Sequence of chain 2.D:
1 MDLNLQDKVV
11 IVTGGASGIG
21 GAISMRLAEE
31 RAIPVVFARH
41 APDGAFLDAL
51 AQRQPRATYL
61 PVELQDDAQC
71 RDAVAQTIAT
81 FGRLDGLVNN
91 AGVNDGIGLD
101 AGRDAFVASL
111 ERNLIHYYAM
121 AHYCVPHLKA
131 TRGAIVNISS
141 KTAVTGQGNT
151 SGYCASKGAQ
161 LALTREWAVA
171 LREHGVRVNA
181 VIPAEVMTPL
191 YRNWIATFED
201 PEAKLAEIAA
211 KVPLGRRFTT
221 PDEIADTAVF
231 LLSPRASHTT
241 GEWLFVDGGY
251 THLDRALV

Binding-site contacts:
Ligand atom C3 contacts residue TYR191 of chain 2.D at 3.8 Å (hydrophobic).
Ligand atom C3 contacts residue GLU185 of chain 2.D at 3.4 Å.
Ligand atom C2 contacts residue ALA184 of chain 2.D at 3.5 Å (hydrophobic).
Ligand atom C6 contacts residue ASN94 of chain 2.D at 3.9 Å.
Ligand atom O4 contacts residue TRP194 of chain 2.D at 3.2 Å.
Ligand atom C1 contacts residue ALA184 of chain 2.D at 4.0 Å (hydrophobic).
Ligand atom C5 contacts residue NAP1 of chain 2.T at 4.0 Å.
Ligand atom C1 contacts residue SER140 of chain 2.D at 3.8 Å.
Ligand atom O3 contacts residue GLN147 of chain 2.D at 3.1 Å (h-bond).
Ligand atom C1 contacts residue NAP1 of chain 2.T at 3.3 Å.
Ligand atom O4 contacts residue GLN147 of chain 2.D at 3.0 Å (h-bond).
Ligand atom O2 contacts residue THR142 of chain 2.D at 3.8 Å.
Ligand atom C2 contacts residue SER140 of chain 2.D at 4.0 Å.
Ligand atom O1 contacts residue SER140 of chain 2.D at 2.7 Å (h-bond).
Ligand atom C3 contacts residue LYS141 of chain 2.D at 3.7 Å.
Ligand atom O5 contacts residue TYR153 of chain 2.D at 3.8 Å.
Ligand atom O2 contacts residue SER140 of chain 2.D at 3.5 Å (h-bond).
Ligand atom C3 contacts residue GLN147 of chain 2.D at 3.8 Å.
Ligand atom C4 contacts residue TYR191 of chain 2.D at 3.6 Å (hydrophobic).
Ligand atom C4 contacts residue ASN94 of chain 2.D at 4.0 Å.
Ligand atom C4 contacts residue GLN147 of chain 2.D at 3.9 Å.
Ligand atom O5 contacts residue ASN94 of chain 2.D at 3.3 Å (h-bond).
Ligand atom O3 contacts residue GLU185 of chain 2.D at 2.7 Å (salt-bridge).
Ligand atom C2 contacts residue GLN147 of chain 2.D at 3.8 Å.
Ligand atom O3 contacts residue LYS141 of chain 2.D at 2.9 Å (salt-bridge).
Ligand atom O2 contacts residue NAP1 of chain 2.T at 3.8 Å.
Ligand atom C2 contacts residue THR142 of chain 2.D at 4.0 Å.
Ligand atom C1 contacts residue TYR153 of chain 2.D at 3.6 Å (hydrophobic).
Ligand atom O4 contacts residue ASN94 of chain 2.D at 3.0 Å (h-bond).
Ligand atom O1 contacts residue TYR153 of chain 2.D at 2.6 Å (h-bond).
Ligand atom C6 contacts residue TRP194 of chain 2.D at 3.6 Å (hydrophobic).
Ligand atom O2 contacts residue GLU185 of chain 2.D at 4.0 Å.
Ligand atom C2 contacts residue LYS141 of chain 2.D at 3.6 Å.
Ligand atom O2 contacts residue LYS141 of chain 2.D at 2.9 Å (salt-bridge).
Ligand atom O3 contacts residue ALA184 of chain 2.D at 3.8 Å.
Ligand atom C5 contacts residue ASN94 of chain 2.D at 3.9 Å.
Ligand atom O2 contacts residue ALA184 of chain 2.D at 2.8 Å (h-bond).
Ligand atom O1 contacts residue NAP1 of chain 2.T at 3.3 Å.
Ligand atom C4 contacts residue TRP194 of chain 2.D at 3.8 Å (hydrophobic).
Ligand atom C3 contacts residue ALA184 of chain 2.D at 3.4 Å (hydrophobic).

This protein binds this small molecule.
Small molecule (SMILES): C[C@@H]1O[C@H](O)[C@@H](O)[C@H](O)[C@@H]1O